Binding-site contacts:
Ligand atom CMC contacts residue SER126 of chain 1.V at 3.5 Å.
Ligand atom O2A contacts residue ARG84 of chain 1.V at 2.9 Å (salt-bridge).
Ligand atom C1C contacts residue CYS82 of chain 1.V at 3.5 Å (hydrophobic).
Ligand atom C3A contacts residue ARG84 of chain 1.V at 3.4 Å.
Ligand atom C4A contacts residue ASP85 of chain 1.V at 3.4 Å.
Ligand atom C3C contacts residue CYS82 of chain 1.V at 3.0 Å (hydrophobic).
Ligand atom CHD contacts residue ASP85 of chain 1.V at 3.5 Å.
Ligand atom NA contacts residue ARG84 of chain 1.V at 3.2 Å (salt-bridge).
Ligand atom CGD contacts residue ARG78 of chain 1.V at 3.8 Å.
Ligand atom CAC contacts residue CYS82 of chain 1.V at 2.0 Å (hydrophobic).
Ligand atom C3D contacts residue THR122 of chain 1.V at 3.7 Å.
Ligand atom O2D contacts residue ARG78 of chain 1.V at 3.5 Å.
Ligand atom C1D contacts residue THR122 of chain 1.V at 3.7 Å.
Ligand atom OC contacts residue LEU66 of chain 1.V at 3.7 Å.
Ligand atom ND contacts residue ASP85 of chain 1.V at 3.0 Å (salt-bridge).
Ligand atom CMD contacts residue ASN72 of chain 1.V at 2.8 Å.
Ligand atom CMB contacts residue ILE88 of chain 1.V at 3.8 Å (hydrophobic).
Ligand atom CBC contacts residue MET86 of chain 1.V at 3.8 Å (hydrophobic).
Ligand atom CBC contacts residue CYS82 of chain 1.V at 3.1 Å (hydrophobic).
Ligand atom C2C contacts residue CYS82 of chain 1.V at 3.0 Å (hydrophobic).
Ligand atom NC contacts residue THR122 of chain 1.V at 3.8 Å.
Ligand atom C4C contacts residue THR122 of chain 1.V at 3.6 Å.
Ligand atom O1D contacts residue LEU120 of chain 1.V at 3.8 Å.
Ligand atom ND contacts residue TYR117 of chain 1.V at 3.8 Å.
Ligand atom CHA contacts residue LEU120 of chain 1.V at 3.7 Å (hydrophobic).
Ligand atom OC contacts residue ALA73 of chain 1.V at 3.2 Å.
Ligand atom CHB contacts residue ASP85 of chain 1.V at 3.0 Å.
Ligand atom C1A contacts residue ARG84 of chain 1.V at 3.4 Å.
Ligand atom CHB contacts residue ARG84 of chain 1.V at 3.7 Å.
Ligand atom CHD contacts residue THR122 of chain 1.V at 3.6 Å.
Ligand atom OC contacts residue ASN72 of chain 1.V at 3.7 Å.
Ligand atom NA contacts residue ASP85 of chain 1.V at 3.1 Å (salt-bridge).
Ligand atom C2D contacts residue THR122 of chain 1.V at 3.5 Å.
Ligand atom CHD contacts residue CYS82 of chain 1.V at 3.8 Å (hydrophobic).
Ligand atom C1D contacts residue ASP85 of chain 1.V at 3.7 Å.
Ligand atom C2D contacts residue ASN72 of chain 1.V at 3.5 Å.
Ligand atom C4A contacts residue ARG84 of chain 1.V at 3.1 Å.
Ligand atom C2A contacts residue ARG84 of chain 1.V at 3.5 Å.
Ligand atom C4C contacts residue CYS82 of chain 1.V at 3.4 Å (hydrophobic).
Ligand atom NC contacts residue CYS82 of chain 1.V at 3.6 Å.

The protein below binds the small molecule below.
Small molecule (SMILES): C=CC1=C(C)/C(=C/c2[nH]c(/C=C3\N=C(/C=C4\NC(=O)C(C)=C4C=C)C(C)=C3CCC(=O)O)c(CCC(=O)O)c2C)NC1=O

Sequence of chain 1.V:
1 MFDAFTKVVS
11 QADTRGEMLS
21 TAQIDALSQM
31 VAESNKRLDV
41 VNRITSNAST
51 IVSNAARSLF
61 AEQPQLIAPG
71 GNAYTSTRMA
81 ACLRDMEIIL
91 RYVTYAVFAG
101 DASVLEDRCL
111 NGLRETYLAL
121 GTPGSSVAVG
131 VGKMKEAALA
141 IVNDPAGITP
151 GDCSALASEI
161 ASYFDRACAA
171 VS